Sequence of chain 2.A:
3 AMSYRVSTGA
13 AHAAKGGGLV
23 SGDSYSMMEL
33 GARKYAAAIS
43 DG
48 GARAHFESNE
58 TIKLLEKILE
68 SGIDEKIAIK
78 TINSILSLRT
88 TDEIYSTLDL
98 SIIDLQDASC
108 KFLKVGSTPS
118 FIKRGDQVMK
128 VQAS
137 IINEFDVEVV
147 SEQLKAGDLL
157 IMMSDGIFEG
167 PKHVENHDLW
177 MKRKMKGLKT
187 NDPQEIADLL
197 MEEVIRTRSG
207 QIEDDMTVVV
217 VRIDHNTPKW

A protein and the small-molecule ligand that binds it are described below.
Small molecule (SMILES): OC[C@H]1O[C@@H](O)[C@H](O)[C@H](O)[C@H]1O

Sequence of chain 2.B:
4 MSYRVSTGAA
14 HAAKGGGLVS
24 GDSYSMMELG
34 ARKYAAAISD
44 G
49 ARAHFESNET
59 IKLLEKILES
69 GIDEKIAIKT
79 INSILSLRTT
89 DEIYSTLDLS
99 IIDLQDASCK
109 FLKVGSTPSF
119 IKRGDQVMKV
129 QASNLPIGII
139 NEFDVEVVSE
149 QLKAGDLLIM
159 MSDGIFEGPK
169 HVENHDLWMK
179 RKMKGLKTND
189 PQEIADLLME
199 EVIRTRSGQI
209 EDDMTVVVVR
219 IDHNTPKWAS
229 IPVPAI

Binding-site contacts:
Ligand atom O6 contacts residue THR10 of chain 2.B at 3.1 Å (h-bond).
Ligand atom C3 contacts residue THR10 of chain 2.A at 4.3 Å.
Ligand atom C6 contacts residue THR10 of chain 2.B at 4.1 Å.
Ligand atom O1 contacts residue MET29 of chain 2.A at 4.4 Å.
Ligand atom C1 contacts residue TYR37 of chain 2.B at 3.8 Å (hydrophobic).
Ligand atom O1 contacts residue VAL8 of chain 2.B at 4.1 Å.
Ligand atom O3 contacts residue THR10 of chain 2.B at 4.4 Å.
Ligand atom O2 contacts residue MET29 of chain 2.B at 3.7 Å.
Ligand atom C5 contacts residue THR10 of chain 2.A at 3.7 Å.
Ligand atom O2 contacts residue MET30 of chain 2.A at 4.4 Å.
Ligand atom O3 contacts residue TYR37 of chain 2.A at 4.4 Å.
Ligand atom O1 contacts residue GLU31 of chain 2.B at 2.7 Å (salt-bridge).
Ligand atom O3 contacts residue MET29 of chain 2.B at 3.6 Å.
Ligand atom O4 contacts residue SER9 of chain 2.A at 4.2 Å.
Ligand atom O6 contacts residue SER9 of chain 2.B at 3.4 Å.
Ligand atom O1 contacts residue TYR37 of chain 2.B at 3.6 Å.
Ligand atom C5 contacts residue THR10 of chain 2.B at 3.4 Å.
Ligand atom O6 contacts residue THR10 of chain 2.A at 3.8 Å.
Ligand atom O2 contacts residue MET30 of chain 2.B at 4.2 Å.
Ligand atom O5 contacts residue GLU31 of chain 2.B at 4.3 Å.
Ligand atom C6 contacts residue THR10 of chain 2.A at 3.4 Å.
Ligand atom O6 contacts residue VAL8 of chain 2.B at 3.8 Å.
Ligand atom O4 contacts residue VAL8 of chain 2.A at 3.8 Å.
Ligand atom C3 contacts residue TYR37 of chain 2.A at 3.9 Å (hydrophobic).
Ligand atom C3 contacts residue GLU31 of chain 2.A at 4.2 Å.
Ligand atom O2 contacts residue MET29 of chain 2.A at 3.8 Å.
Ligand atom O5 contacts residue THR10 of chain 2.A at 3.5 Å (h-bond).
Ligand atom O5 contacts residue THR10 of chain 2.B at 4.2 Å.
Ligand atom C1 contacts residue GLU31 of chain 2.B at 4.0 Å.
Ligand atom O4 contacts residue THR10 of chain 2.A at 2.7 Å.
Ligand atom O2 contacts residue GLU31 of chain 2.B at 4.2 Å.
Ligand atom C2 contacts residue MET29 of chain 2.A at 3.7 Å (hydrophobic).
Ligand atom O3 contacts residue GLU31 of chain 2.A at 3.1 Å (salt-bridge).
Ligand atom O4 contacts residue TYR37 of chain 2.A at 4.3 Å.
Ligand atom C2 contacts residue THR10 of chain 2.A at 4.5 Å.
Ligand atom C1 contacts residue THR10 of chain 2.B at 4.2 Å.
Ligand atom O2 contacts residue TYR37 of chain 2.B at 4.4 Å.
Ligand atom C4 contacts residue THR10 of chain 2.A at 3.7 Å.
Ligand atom C4 contacts residue THR10 of chain 2.B at 3.8 Å.